A protein and the small-molecule ligand that binds it are described below.
Small molecule (SMILES): CC(=O)N[C@@H]1[C@@H](O)[C@H](O)[C@@H](CO)O[C@H]1O

Binding-site contacts:
Ligand atom N2 contacts residue ASN709 of chain 1.H at 3.2 Å (h-bond).
Ligand atom O7 contacts residue ASN709 of chain 1.H at 3.3 Å (h-bond).
Ligand atom O7 contacts residue ASP796 of chain 1.I at 4.3 Å.
Ligand atom C1 contacts residue ASP796 of chain 1.I at 3.9 Å.
Ligand atom C5 contacts residue ASN709 of chain 1.H at 3.5 Å.
Ligand atom O5 contacts residue ASP796 of chain 1.I at 3.7 Å.
Ligand atom O5 contacts residue ASN709 of chain 1.H at 2.2 Å (h-bond).
Ligand atom C8 contacts residue GLY1131 of chain 1.H at 3.9 Å.
Ligand atom C7 contacts residue ASN709 of chain 1.H at 3.4 Å.
Ligand atom C3 contacts residue ASN709 of chain 1.H at 3.9 Å.
Ligand atom C4 contacts residue ASN709 of chain 1.H at 4.3 Å.
Ligand atom C2 contacts residue ASN709 of chain 1.H at 2.7 Å.
Ligand atom C8 contacts residue ILE1130 of chain 1.H at 4.2 Å (hydrophobic).
Ligand atom C1 contacts residue ASN709 of chain 1.H at 1.4 Å.

Sequence of chain 1.I:
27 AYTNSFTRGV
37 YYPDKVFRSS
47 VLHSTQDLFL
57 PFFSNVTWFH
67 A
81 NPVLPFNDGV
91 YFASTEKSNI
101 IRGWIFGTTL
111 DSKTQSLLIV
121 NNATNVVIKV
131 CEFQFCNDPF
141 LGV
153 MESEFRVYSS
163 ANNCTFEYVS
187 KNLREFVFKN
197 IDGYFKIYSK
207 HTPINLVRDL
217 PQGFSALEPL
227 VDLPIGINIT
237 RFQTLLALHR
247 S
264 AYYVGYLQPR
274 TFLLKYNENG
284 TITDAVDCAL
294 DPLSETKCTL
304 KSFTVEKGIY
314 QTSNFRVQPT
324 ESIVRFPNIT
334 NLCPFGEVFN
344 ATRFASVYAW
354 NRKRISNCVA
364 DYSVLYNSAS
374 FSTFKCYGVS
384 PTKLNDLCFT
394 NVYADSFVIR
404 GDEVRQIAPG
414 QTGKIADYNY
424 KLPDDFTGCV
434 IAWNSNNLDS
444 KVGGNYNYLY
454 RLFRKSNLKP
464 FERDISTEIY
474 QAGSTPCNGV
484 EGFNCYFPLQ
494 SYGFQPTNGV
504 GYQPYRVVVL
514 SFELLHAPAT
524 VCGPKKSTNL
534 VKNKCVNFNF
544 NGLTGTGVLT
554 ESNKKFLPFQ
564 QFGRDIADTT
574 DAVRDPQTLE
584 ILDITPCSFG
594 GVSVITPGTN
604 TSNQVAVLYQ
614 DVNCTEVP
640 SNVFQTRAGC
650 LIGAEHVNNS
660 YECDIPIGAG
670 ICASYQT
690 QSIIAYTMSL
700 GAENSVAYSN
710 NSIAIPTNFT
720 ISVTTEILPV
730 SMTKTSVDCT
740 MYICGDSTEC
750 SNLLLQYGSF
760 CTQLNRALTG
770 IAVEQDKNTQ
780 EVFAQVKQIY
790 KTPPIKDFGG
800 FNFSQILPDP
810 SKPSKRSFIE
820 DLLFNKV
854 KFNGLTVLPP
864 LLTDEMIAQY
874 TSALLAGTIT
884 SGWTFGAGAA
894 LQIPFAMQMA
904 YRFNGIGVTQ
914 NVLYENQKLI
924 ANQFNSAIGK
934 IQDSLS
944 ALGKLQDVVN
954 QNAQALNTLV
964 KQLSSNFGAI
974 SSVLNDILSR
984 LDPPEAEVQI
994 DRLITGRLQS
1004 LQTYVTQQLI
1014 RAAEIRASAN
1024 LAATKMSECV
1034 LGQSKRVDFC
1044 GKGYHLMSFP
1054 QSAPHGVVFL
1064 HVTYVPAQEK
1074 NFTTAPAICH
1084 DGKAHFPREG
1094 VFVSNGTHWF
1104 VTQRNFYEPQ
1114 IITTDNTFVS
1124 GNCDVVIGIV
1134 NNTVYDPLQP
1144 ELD

Sequence of chain 1.H:
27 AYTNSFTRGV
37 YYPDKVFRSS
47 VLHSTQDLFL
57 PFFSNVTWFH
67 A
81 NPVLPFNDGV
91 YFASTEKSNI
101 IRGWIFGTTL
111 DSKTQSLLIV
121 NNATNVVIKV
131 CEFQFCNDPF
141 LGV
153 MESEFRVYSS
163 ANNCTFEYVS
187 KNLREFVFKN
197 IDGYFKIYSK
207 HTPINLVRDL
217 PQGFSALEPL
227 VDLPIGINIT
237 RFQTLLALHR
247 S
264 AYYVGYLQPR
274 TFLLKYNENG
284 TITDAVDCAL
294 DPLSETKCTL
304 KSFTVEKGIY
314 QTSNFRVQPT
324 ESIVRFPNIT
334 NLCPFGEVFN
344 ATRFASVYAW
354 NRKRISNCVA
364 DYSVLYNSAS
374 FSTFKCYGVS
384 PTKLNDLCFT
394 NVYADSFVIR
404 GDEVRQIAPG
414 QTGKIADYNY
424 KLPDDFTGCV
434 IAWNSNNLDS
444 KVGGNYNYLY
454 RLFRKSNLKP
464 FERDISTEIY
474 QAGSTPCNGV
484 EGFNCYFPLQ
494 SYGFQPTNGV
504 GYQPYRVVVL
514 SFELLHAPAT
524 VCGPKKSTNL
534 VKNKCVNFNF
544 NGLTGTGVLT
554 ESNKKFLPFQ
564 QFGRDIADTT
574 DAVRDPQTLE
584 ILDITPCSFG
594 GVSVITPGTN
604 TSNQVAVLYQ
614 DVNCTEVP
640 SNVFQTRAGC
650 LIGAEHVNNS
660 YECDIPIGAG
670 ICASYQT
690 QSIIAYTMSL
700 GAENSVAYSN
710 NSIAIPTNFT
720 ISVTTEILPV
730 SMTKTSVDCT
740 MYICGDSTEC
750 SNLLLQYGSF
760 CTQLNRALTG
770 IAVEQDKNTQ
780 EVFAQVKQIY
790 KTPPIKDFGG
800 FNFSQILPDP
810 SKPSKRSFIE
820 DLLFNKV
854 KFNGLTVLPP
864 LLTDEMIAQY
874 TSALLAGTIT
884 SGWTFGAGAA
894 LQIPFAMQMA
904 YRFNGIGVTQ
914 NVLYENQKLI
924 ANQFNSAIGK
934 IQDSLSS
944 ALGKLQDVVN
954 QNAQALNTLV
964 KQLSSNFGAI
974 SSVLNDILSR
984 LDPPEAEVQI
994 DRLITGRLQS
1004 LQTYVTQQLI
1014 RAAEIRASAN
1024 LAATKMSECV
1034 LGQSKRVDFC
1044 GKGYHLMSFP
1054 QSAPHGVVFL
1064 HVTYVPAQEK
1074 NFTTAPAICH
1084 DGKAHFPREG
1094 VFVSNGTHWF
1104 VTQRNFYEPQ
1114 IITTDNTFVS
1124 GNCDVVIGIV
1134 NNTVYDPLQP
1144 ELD